A protein and the small-molecule ligand that binds it are described below.
Small molecule (SMILES): CC(=O)N[C@@H]1[C@@H](O)[C@H](O)[C@@H](CO)O[C@H]1O

Sequence of chain 1.A:
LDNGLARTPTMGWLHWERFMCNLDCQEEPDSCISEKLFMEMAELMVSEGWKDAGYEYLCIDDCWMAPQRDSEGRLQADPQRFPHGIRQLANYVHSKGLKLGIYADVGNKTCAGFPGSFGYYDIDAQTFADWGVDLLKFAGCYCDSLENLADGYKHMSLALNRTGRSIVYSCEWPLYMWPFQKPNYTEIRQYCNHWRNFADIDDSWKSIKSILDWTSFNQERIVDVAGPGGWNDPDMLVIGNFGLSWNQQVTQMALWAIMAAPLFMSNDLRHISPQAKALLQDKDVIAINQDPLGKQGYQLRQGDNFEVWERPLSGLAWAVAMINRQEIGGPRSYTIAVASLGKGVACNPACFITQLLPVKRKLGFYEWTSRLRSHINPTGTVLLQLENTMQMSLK

Binding-site contacts:
Ligand atom C8 contacts residue ASP144 of chain 1.A at 3.8 Å.
Ligand atom N2 contacts residue ASN148 of chain 1.A at 4.4 Å.
Ligand atom C5 contacts residue ASN108 of chain 1.A at 3.7 Å.
Ligand atom C4 contacts residue ASN108 of chain 1.A at 4.2 Å.
Ligand atom C7 contacts residue TYR142 of chain 1.A at 4.2 Å (hydrophobic).
Ligand atom C7 contacts residue PHE118 of chain 1.A at 4.2 Å (hydrophobic).
Ligand atom O3 contacts residue ASP144 of chain 1.A at 2.6 Å (salt-bridge).
Ligand atom C2 contacts residue PHE118 of chain 1.A at 4.0 Å (hydrophobic).
Ligand atom O3 contacts residue PHE118 of chain 1.A at 4.1 Å.
Ligand atom O5 contacts residue ASN108 of chain 1.A at 2.4 Å (h-bond).
Ligand atom C7 contacts residue ASN148 of chain 1.A at 4.2 Å.
Ligand atom O7 contacts residue TYR142 of chain 1.A at 3.5 Å (h-bond).
Ligand atom C8 contacts residue CYS143 of chain 1.A at 3.6 Å (hydrophobic).
Ligand atom C2 contacts residue ASN108 of chain 1.A at 2.5 Å.
Ligand atom C3 contacts residue ASN108 of chain 1.A at 3.8 Å.
Ligand atom C4 contacts residue ASP144 of chain 1.A at 4.0 Å.
Ligand atom O3 contacts residue ASN148 of chain 1.A at 3.6 Å (h-bond).
Ligand atom C3 contacts residue PHE118 of chain 1.A at 3.7 Å (hydrophobic).
Ligand atom O7 contacts residue ASP144 of chain 1.A at 2.9 Å (salt-bridge).
Ligand atom N2 contacts residue ASP144 of chain 1.A at 4.1 Å.
Ligand atom C3 contacts residue ASP144 of chain 1.A at 3.6 Å.
Ligand atom C1 contacts residue PHE118 of chain 1.A at 4.1 Å (hydrophobic).
Ligand atom C7 contacts residue CYS143 of chain 1.A at 4.2 Å (hydrophobic).
Ligand atom C8 contacts residue PHE118 of chain 1.A at 3.5 Å (hydrophobic).
Ligand atom N2 contacts residue ASN108 of chain 1.A at 2.9 Å (h-bond).
Ligand atom C7 contacts residue ASN108 of chain 1.A at 3.5 Å.
Ligand atom C1 contacts residue ASN108 of chain 1.A at 1.4 Å.
Ligand atom C2 contacts residue ASP144 of chain 1.A at 3.8 Å.
Ligand atom O7 contacts residue ASN108 of chain 1.A at 3.5 Å (h-bond).
Ligand atom C8 contacts residue ASN148 of chain 1.A at 3.9 Å.
Ligand atom C8 contacts residue GLY107 of chain 1.A at 4.3 Å.
Ligand atom N2 contacts residue PHE118 of chain 1.A at 3.5 Å.
Ligand atom C7 contacts residue ASP144 of chain 1.A at 3.4 Å.
Ligand atom O7 contacts residue CYS143 of chain 1.A at 3.4 Å.